Sequence of chain 1.A:
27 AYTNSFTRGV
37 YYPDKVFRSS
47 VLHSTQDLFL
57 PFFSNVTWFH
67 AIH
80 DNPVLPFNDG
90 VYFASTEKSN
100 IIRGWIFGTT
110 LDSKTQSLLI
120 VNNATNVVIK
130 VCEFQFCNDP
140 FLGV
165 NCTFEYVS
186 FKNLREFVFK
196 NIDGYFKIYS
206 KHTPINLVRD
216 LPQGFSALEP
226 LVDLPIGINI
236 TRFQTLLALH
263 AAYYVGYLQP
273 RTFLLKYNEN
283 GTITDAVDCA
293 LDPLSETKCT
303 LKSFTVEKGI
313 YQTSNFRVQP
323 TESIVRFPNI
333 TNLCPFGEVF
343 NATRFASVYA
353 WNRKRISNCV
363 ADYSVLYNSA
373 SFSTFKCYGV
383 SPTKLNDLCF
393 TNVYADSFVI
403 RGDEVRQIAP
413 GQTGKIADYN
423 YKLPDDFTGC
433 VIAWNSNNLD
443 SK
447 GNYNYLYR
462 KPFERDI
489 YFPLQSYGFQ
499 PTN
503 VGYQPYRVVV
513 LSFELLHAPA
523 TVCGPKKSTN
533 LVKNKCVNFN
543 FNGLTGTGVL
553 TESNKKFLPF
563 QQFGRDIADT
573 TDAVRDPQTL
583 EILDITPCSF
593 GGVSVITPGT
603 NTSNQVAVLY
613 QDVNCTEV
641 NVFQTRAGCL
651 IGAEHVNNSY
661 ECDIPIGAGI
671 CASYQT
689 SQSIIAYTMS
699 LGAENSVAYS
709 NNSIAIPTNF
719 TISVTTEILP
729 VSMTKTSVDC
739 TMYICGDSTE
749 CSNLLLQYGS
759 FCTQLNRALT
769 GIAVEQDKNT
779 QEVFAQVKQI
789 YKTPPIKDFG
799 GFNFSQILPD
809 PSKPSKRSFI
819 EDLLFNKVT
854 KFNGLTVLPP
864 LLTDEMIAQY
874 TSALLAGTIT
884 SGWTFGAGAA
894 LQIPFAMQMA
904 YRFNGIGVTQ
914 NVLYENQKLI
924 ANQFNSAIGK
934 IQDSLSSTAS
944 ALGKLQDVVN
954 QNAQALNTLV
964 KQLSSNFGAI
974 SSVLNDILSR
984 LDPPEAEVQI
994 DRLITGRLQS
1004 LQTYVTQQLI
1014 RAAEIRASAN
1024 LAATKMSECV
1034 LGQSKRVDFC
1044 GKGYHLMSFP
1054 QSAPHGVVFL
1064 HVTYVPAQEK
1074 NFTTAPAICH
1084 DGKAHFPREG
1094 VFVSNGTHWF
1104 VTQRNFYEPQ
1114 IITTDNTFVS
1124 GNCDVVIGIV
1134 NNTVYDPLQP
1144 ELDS

Binding-site contacts:
Ligand atom C3 contacts residue LEU922 of chain 1.A at 4.4 Å (hydrophobic).
Ligand atom C1 contacts residue LEU922 of chain 1.A at 3.9 Å (hydrophobic).
Ligand atom O4 contacts residue LEU922 of chain 1.A at 4.0 Å.
Ligand atom O5 contacts residue ASN717 of chain 1.A at 3.8 Å.
Ligand atom C4 contacts residue LEU922 of chain 1.A at 4.3 Å (hydrophobic).
Ligand atom O7 contacts residue LEU922 of chain 1.A at 3.4 Å.
Ligand atom C7 contacts residue LEU922 of chain 1.A at 4.1 Å (hydrophobic).
Ligand atom C6 contacts residue LEU922 of chain 1.A at 4.5 Å (hydrophobic).
Ligand atom O6 contacts residue GLN926 of chain 1.A at 3.3 Å (h-bond).
Ligand atom C5 contacts residue GLN926 of chain 1.A at 4.3 Å.
Ligand atom C5 contacts residue LEU922 of chain 1.A at 3.7 Å (hydrophobic).
Ligand atom C2 contacts residue ASN717 of chain 1.A at 3.5 Å.
Ligand atom C8 contacts residue ASN717 of chain 1.A at 4.2 Å.
Ligand atom C1 contacts residue ASN717 of chain 1.A at 3.1 Å.
Ligand atom C2 contacts residue LEU922 of chain 1.A at 4.5 Å (hydrophobic).
Ligand atom N2 contacts residue LEU922 of chain 1.A at 4.5 Å.
Ligand atom O5 contacts residue GLN926 of chain 1.A at 4.1 Å.
Ligand atom O7 contacts residue ASN717 of chain 1.A at 2.5 Å (h-bond).
Ligand atom N2 contacts residue ASN717 of chain 1.A at 3.6 Å.
Ligand atom C7 contacts residue ASN717 of chain 1.A at 3.2 Å.
Ligand atom C6 contacts residue GLN926 of chain 1.A at 4.3 Å.
Ligand atom O7 contacts residue GLN1071 of chain 1.A at 3.3 Å (h-bond).
Ligand atom C7 contacts residue GLN1071 of chain 1.A at 4.5 Å.

The protein below binds the small molecule below.
Small molecule (SMILES): CC(=O)N[C@H]1[C@H](O[C@H]2[C@H](O)[C@@H](NC(C)=O)CO[C@@H]2CO)O[C@H](CO)[C@@H](O)[C@@H]1O